Sequence of chain 1.E:
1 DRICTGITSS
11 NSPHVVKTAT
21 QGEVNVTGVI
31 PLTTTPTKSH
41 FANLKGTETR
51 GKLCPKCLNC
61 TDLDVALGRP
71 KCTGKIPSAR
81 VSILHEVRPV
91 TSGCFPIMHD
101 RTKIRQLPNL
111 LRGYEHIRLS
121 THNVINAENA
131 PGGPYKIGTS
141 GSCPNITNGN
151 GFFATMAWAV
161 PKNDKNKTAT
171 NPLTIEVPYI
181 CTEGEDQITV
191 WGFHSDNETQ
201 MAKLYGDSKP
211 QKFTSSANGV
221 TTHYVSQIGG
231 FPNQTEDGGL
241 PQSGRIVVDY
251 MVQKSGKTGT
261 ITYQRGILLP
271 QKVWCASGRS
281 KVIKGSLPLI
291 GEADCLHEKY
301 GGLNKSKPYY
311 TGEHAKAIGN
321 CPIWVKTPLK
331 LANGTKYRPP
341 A

Binding-site contacts:
Ligand atom C8 contacts residue GLU292 of chain 1.E at 3.5 Å.
Ligand atom C7 contacts residue GLU292 of chain 1.E at 4.1 Å.
Ligand atom O7 contacts residue ASN304 of chain 1.E at 3.8 Å.
Ligand atom C8 contacts residue ASN304 of chain 1.E at 3.4 Å.
Ligand atom C1 contacts residue ASN304 of chain 1.E at 1.4 Å.
Ligand atom N2 contacts residue GLU292 of chain 1.E at 3.6 Å (salt-bridge).
Ligand atom C7 contacts residue ASN304 of chain 1.E at 3.0 Å.
Ligand atom C1 contacts residue GLU292 of chain 1.E at 4.1 Å.
Ligand atom C2 contacts residue GLU292 of chain 1.E at 3.9 Å.
Ligand atom C4 contacts residue ASN304 of chain 1.E at 4.1 Å.
Ligand atom C3 contacts residue GLU292 of chain 1.E at 3.4 Å.
Ligand atom O5 contacts residue ASN304 of chain 1.E at 2.4 Å (h-bond).
Ligand atom N2 contacts residue ASN304 of chain 1.E at 2.6 Å (h-bond).
Ligand atom C3 contacts residue ASN304 of chain 1.E at 3.6 Å.
Ligand atom C2 contacts residue ASN304 of chain 1.E at 2.2 Å.
Ligand atom O3 contacts residue GLU292 of chain 1.E at 3.8 Å.
Ligand atom O7 contacts residue LEU303 of chain 1.E at 4.4 Å.
Ligand atom O7 contacts residue GLU292 of chain 1.E at 3.8 Å.
Ligand atom C5 contacts residue ASN304 of chain 1.E at 3.6 Å.

This protein binds this small molecule.
Small molecule (SMILES): CC(=O)N[C@H]1[C@H](O[C@H]2[C@H](O)[C@@H](NC(C)=O)CO[C@@H]2CO)O[C@H](CO)[C@@H](O)[C@@H]1O